Sequence of chain 1.B:
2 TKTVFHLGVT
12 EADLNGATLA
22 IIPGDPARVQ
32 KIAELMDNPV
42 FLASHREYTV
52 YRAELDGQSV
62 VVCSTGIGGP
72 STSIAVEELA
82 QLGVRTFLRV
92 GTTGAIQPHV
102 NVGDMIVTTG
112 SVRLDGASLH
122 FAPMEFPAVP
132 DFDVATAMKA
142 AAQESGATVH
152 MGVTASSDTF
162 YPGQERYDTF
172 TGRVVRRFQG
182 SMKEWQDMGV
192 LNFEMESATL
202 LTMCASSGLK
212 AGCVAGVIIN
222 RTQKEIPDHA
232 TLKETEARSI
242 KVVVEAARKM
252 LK

Binding-site contacts:
Ligand atom N3 contacts residue PHE161 of chain 1.B at 3.7 Å.
Ligand atom C4 contacts residue PHE161 of chain 1.B at 3.9 Å (hydrophobic).
Ligand atom C2 contacts residue GOL1 of chain 1.R at 3.8 Å.
Ligand atom N3 contacts residue PHE194 of chain 1.B at 3.7 Å.
Ligand atom C4 contacts residue GLN165 of chain 1.B at 3.8 Å.
Ligand atom C2 contacts residue PHE161 of chain 1.B at 3.8 Å (hydrophobic).
Ligand atom O4 contacts residue ARG167 of chain 1.B at 2.9 Å (salt-bridge).
Ligand atom C4 contacts residue ILE220 of chain 1.B at 4.1 Å (hydrophobic).
Ligand atom O2 contacts residue MET196 of chain 1.B at 3.5 Å.
Ligand atom C2 contacts residue PHE194 of chain 1.B at 3.8 Å (hydrophobic).
Ligand atom C4 contacts residue THR94 of chain 1.B at 3.9 Å.
Ligand atom C2 contacts residue GLN165 of chain 1.B at 3.7 Å.
Ligand atom C4 contacts residue ARG167 of chain 1.B at 3.7 Å.
Ligand atom N1 contacts residue THR93 of chain 1.B at 3.6 Å.
Ligand atom C5 contacts residue PHE161 of chain 1.B at 4.1 Å (hydrophobic).
Ligand atom N3 contacts residue GLN165 of chain 1.B at 2.9 Å (h-bond).
Ligand atom O4 contacts residue ILE220 of chain 1.B at 3.5 Å.
Ligand atom C6 contacts residue THR94 of chain 1.B at 3.6 Å.
Ligand atom O4 contacts residue GLY95 of chain 1.B at 3.4 Å.
Ligand atom C6 contacts residue GLY95 of chain 1.B at 4.0 Å.
Ligand atom C6 contacts residue ILE219 of chain 1.B at 4.0 Å (hydrophobic).
Ligand atom O2 contacts residue PHE194 of chain 1.B at 3.9 Å.
Ligand atom N3 contacts residue GLY95 of chain 1.B at 3.9 Å.
Ligand atom C5 contacts residue ILE219 of chain 1.B at 3.9 Å (hydrophobic).
Ligand atom O4 contacts residue GLN165 of chain 1.B at 3.7 Å.
Ligand atom C5 contacts residue THR94 of chain 1.B at 3.5 Å.
Ligand atom O2 contacts residue GLU195 of chain 1.B at 3.4 Å.
Ligand atom O2 contacts residue GOL1 of chain 1.R at 3.9 Å.
Ligand atom C5 contacts residue GLY95 of chain 1.B at 3.5 Å.
Ligand atom N1 contacts residue PHE161 of chain 1.B at 4.1 Å.
Ligand atom C5 contacts residue ILE220 of chain 1.B at 4.0 Å (hydrophobic).
Ligand atom N1 contacts residue GOL1 of chain 1.R at 2.8 Å (h-bond).
Ligand atom N1 contacts residue THR94 of chain 1.B at 4.0 Å.
Ligand atom O2 contacts residue PHE161 of chain 1.B at 4.0 Å.
Ligand atom C6 contacts residue GOL1 of chain 1.R at 3.6 Å.
Ligand atom N3 contacts residue ARG167 of chain 1.B at 4.1 Å.
Ligand atom C4 contacts residue GLY95 of chain 1.B at 3.4 Å.
Ligand atom C6 contacts residue THR93 of chain 1.B at 3.6 Å.
Ligand atom O2 contacts residue GLN165 of chain 1.B at 3.0 Å (h-bond).
Ligand atom C2 contacts residue GLU195 of chain 1.B at 4.0 Å.

A protein and the small-molecule ligand that binds it are described below.
Small molecule (SMILES): O=c1cc[nH]c(=O)[nH]1